This protein binds this small molecule.
Small molecule (SMILES): CC(=O)N[C@@H]1[C@@H](O)[C@H](O)[C@@H](CO)O[C@H]1O

Sequence of chain 37.H:
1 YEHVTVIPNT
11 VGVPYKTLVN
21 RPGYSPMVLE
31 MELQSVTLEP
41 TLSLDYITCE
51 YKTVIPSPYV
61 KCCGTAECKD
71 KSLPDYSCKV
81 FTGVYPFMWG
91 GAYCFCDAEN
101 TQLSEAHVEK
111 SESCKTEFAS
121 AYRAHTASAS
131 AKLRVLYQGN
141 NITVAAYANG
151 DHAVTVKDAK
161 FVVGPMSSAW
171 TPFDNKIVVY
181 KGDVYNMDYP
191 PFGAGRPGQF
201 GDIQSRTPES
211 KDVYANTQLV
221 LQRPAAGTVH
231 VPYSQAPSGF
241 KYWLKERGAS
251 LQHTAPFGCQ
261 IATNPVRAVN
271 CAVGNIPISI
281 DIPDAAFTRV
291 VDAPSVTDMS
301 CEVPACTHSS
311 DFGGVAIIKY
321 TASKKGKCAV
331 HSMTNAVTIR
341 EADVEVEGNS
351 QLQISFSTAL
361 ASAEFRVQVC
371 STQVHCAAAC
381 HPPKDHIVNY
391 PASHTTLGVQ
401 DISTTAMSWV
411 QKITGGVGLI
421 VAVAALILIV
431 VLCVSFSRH

Binding-site contacts:
Ligand atom O6 contacts residue THR116 of chain 37.H at 3.5 Å.
Ligand atom C2 contacts residue ASN259 of chain 37.I at 2.4 Å.
Ligand atom O7 contacts residue ASN259 of chain 37.I at 2.8 Å (h-bond).
Ligand atom O6 contacts residue LYS115 of chain 37.H at 3.7 Å.
Ligand atom O5 contacts residue ASN259 of chain 37.I at 2.3 Å (h-bond).
Ligand atom C5 contacts residue ASN259 of chain 37.I at 3.6 Å.
Ligand atom O5 contacts residue THR116 of chain 37.H at 4.3 Å.
Ligand atom O6 contacts residue ASN259 of chain 37.I at 4.5 Å.
Ligand atom C4 contacts residue LYS115 of chain 37.H at 4.5 Å.
Ligand atom C6 contacts residue LYS115 of chain 37.H at 4.3 Å.
Ligand atom C8 contacts residue GLU198 of chain 37.B at 4.1 Å.
Ligand atom C7 contacts residue ASN259 of chain 37.I at 3.1 Å.
Ligand atom C1 contacts residue ASN259 of chain 37.I at 1.4 Å.
Ligand atom C3 contacts residue ASN259 of chain 37.I at 3.8 Å.
Ligand atom O7 contacts residue LYS181 of chain 37.H at 4.1 Å.
Ligand atom C4 contacts residue ASN259 of chain 37.I at 4.1 Å.
Ligand atom C8 contacts residue ASN259 of chain 37.I at 4.4 Å.
Ligand atom N2 contacts residue ASN259 of chain 37.I at 3.0 Å (h-bond).

Sequence of chain 37.I:
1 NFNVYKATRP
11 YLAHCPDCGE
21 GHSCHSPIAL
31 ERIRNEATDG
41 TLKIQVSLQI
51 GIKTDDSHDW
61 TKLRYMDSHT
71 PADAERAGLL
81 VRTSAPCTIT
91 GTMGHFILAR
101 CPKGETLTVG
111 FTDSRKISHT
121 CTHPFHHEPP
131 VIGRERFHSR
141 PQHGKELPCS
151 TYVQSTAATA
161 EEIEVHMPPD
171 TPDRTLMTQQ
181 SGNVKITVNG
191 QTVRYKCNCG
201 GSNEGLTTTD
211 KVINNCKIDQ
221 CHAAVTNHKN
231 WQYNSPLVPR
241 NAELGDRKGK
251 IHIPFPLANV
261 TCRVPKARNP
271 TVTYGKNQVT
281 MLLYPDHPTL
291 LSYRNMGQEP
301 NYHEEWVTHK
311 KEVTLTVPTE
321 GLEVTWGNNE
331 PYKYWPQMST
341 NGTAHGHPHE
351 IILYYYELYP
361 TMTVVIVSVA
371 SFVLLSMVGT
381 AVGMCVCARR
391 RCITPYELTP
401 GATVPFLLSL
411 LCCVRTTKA

Sequence of chain 37.B:
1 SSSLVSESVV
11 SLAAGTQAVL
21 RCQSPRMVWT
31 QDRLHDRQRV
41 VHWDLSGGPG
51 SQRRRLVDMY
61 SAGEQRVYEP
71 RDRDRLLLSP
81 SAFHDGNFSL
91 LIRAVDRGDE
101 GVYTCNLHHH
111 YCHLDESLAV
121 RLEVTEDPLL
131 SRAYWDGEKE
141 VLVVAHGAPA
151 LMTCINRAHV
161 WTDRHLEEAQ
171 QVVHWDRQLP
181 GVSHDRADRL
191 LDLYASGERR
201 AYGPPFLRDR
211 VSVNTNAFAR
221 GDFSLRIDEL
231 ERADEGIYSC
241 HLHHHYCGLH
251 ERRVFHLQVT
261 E